This small molecule binds to this protein.
Small molecule (SMILES): CC(=O)N[C@H]1[C@H](O[C@H]2[C@H](O)[C@@H](NC(C)=O)CO[C@@H]2CO)O[C@H](CO)[C@@H](O)[C@@H]1O

Binding-site contacts:
Ligand atom O7 contacts residue ASN801 of chain 1.C at 3.8 Å.
Ligand atom C7 contacts residue ASN801 of chain 1.C at 3.6 Å.
Ligand atom O5 contacts residue SER803 of chain 1.C at 3.3 Å (h-bond).
Ligand atom C6 contacts residue GLN804 of chain 1.C at 3.4 Å.
Ligand atom N2 contacts residue ASN801 of chain 1.C at 3.0 Å (h-bond).
Ligand atom C5 contacts residue SER803 of chain 1.C at 3.3 Å.
Ligand atom C3 contacts residue ASN801 of chain 1.C at 3.8 Å.
Ligand atom C1 contacts residue ASN801 of chain 1.C at 1.4 Å.
Ligand atom O6 contacts residue SER803 of chain 1.C at 4.3 Å.
Ligand atom C2 contacts residue ASN801 of chain 1.C at 2.5 Å.
Ligand atom C5 contacts residue GLN804 of chain 1.C at 4.2 Å.
Ligand atom O5 contacts residue ASN801 of chain 1.C at 2.3 Å (h-bond).
Ligand atom C8 contacts residue GLN804 of chain 1.C at 4.2 Å.
Ligand atom C4 contacts residue ASN801 of chain 1.C at 4.2 Å.
Ligand atom C6 contacts residue SER803 of chain 1.C at 3.6 Å.
Ligand atom C5 contacts residue ASN801 of chain 1.C at 3.6 Å.
Ligand atom O6 contacts residue GLN804 of chain 1.C at 3.9 Å.
Ligand atom C1 contacts residue SER803 of chain 1.C at 3.6 Å.

Sequence of chain 1.C:
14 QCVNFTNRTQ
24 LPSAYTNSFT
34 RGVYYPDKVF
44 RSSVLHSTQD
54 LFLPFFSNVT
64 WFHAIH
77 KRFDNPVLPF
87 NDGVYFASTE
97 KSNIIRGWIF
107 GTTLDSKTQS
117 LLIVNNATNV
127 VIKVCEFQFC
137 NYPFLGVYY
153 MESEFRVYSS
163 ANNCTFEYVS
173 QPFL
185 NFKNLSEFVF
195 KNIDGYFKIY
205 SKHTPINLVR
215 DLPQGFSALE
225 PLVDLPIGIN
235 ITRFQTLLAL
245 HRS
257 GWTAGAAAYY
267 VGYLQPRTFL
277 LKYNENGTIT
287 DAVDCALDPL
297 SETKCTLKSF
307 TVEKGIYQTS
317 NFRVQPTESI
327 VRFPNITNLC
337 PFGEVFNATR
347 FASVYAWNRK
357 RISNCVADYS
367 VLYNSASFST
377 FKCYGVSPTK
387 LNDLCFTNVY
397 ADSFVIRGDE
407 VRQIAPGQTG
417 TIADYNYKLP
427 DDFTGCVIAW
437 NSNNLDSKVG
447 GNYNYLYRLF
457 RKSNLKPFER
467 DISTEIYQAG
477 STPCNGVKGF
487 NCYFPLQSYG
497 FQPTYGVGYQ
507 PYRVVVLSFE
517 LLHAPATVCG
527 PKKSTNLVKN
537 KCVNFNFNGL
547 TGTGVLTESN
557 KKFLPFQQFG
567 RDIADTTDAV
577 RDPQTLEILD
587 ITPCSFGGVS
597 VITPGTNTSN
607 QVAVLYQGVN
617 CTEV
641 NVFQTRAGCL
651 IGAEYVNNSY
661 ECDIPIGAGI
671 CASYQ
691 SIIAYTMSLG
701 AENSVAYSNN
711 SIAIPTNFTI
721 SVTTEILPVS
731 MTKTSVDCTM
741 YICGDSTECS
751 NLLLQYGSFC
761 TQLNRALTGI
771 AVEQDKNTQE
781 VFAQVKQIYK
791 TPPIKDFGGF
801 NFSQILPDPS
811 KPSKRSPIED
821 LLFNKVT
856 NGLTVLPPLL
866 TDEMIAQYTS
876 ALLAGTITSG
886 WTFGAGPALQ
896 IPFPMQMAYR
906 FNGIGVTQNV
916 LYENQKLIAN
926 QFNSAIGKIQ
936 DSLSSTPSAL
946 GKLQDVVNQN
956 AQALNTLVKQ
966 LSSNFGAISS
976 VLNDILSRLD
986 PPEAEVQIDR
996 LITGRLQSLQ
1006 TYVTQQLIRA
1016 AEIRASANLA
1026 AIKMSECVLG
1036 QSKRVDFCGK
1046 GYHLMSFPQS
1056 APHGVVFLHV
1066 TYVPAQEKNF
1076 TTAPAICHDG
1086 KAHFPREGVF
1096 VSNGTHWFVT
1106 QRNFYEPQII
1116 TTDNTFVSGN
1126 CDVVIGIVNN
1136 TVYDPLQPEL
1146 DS